Sequence of chain 1.B:
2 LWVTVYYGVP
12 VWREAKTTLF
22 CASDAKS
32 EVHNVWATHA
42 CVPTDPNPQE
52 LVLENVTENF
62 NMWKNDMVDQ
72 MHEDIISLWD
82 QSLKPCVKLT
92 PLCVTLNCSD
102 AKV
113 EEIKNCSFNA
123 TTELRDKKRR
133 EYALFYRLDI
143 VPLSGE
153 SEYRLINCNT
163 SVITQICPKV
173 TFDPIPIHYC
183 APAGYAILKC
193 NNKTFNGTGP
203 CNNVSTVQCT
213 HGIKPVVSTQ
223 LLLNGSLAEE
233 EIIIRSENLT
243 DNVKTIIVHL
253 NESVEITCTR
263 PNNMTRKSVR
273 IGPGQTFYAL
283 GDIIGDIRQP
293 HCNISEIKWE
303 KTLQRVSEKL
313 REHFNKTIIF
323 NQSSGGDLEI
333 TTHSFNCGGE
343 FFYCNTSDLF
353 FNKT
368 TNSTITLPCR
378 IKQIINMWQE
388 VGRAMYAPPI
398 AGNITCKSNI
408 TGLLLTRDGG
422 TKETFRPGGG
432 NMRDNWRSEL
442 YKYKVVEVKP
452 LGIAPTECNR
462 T

Binding-site contacts:
Ligand atom C4 contacts residue ASN117 of chain 1.B at 4.2 Å.
Ligand atom O7 contacts residue LYS103 of chain 1.B at 3.2 Å.
Ligand atom C8 contacts residue LYS103 of chain 1.B at 4.0 Å.
Ligand atom N2 contacts residue TYR134 of chain 1.B at 3.6 Å.
Ligand atom O5 contacts residue ASN117 of chain 1.B at 2.4 Å (h-bond).
Ligand atom O7 contacts residue ASN117 of chain 1.B at 4.2 Å.
Ligand atom C3 contacts residue TYR134 of chain 1.B at 3.8 Å (hydrophobic).
Ligand atom C1 contacts residue ASN117 of chain 1.B at 1.4 Å.
Ligand atom C2 contacts residue TYR134 of chain 1.B at 3.9 Å (hydrophobic).
Ligand atom C3 contacts residue ASN117 of chain 1.B at 3.8 Å.
Ligand atom O5 contacts residue TYR134 of chain 1.B at 4.3 Å.
Ligand atom N2 contacts residue ASN117 of chain 1.B at 2.9 Å (h-bond).
Ligand atom C5 contacts residue ASN117 of chain 1.B at 3.7 Å.
Ligand atom C7 contacts residue ASN117 of chain 1.B at 3.3 Å.
Ligand atom C5 contacts residue TYR134 of chain 1.B at 4.2 Å (hydrophobic).
Ligand atom O7 contacts residue LEU136 of chain 1.B at 4.2 Å.
Ligand atom O6 contacts residue SER119 of chain 1.B at 4.4 Å.
Ligand atom C2 contacts residue ASN117 of chain 1.B at 2.5 Å.
Ligand atom C8 contacts residue ASN117 of chain 1.B at 3.4 Å.
Ligand atom C1 contacts residue TYR134 of chain 1.B at 3.5 Å (hydrophobic).
Ligand atom C7 contacts residue LYS103 of chain 1.B at 3.9 Å.
Ligand atom O6 contacts residue TYR134 of chain 1.B at 4.4 Å.

This small molecule binds to this protein.
Small molecule (SMILES): CC(=O)N[C@@H]1[C@@H](O)[C@H](O)[C@@H](CO)O[C@H]1O